Sequence of chain 1.A:
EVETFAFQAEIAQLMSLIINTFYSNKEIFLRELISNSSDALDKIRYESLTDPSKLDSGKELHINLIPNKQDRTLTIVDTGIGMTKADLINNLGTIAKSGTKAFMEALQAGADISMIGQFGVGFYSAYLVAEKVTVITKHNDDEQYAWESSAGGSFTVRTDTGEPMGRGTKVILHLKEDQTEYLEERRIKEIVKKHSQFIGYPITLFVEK

Binding-site contacts:
Ligand atom CL1 contacts residue PHE138 of chain 1.A at 3.7 Å.
Ligand atom C5 contacts residue MET98 of chain 1.A at 3.9 Å (hydrophobic).
Ligand atom C9 contacts residue MET98 of chain 1.A at 3.6 Å (hydrophobic).
Ligand atom N14 contacts residue MET98 of chain 1.A at 3.6 Å.
Ligand atom N11 contacts residue THR184 of chain 1.A at 3.8 Å.
Ligand atom CL1 contacts residue MET98 of chain 1.A at 4.0 Å.
Ligand atom C15 contacts residue GLY97 of chain 1.A at 3.5 Å.
Ligand atom C8 contacts residue MET98 of chain 1.A at 3.3 Å (hydrophobic).
Ligand atom N3 contacts residue THR184 of chain 1.A at 3.5 Å (h-bond).
Ligand atom N11 contacts residue SER52 of chain 1.A at 4.0 Å.
Ligand atom N14 contacts residue ASP102 of chain 1.A at 4.0 Å.
Ligand atom C12 contacts residue MET98 of chain 1.A at 3.5 Å (hydrophobic).
Ligand atom C17 contacts residue ASN51 of chain 1.A at 3.6 Å.
Ligand atom C25 contacts residue GLY135 of chain 1.A at 3.7 Å.
Ligand atom C20 contacts residue PHE138 of chain 1.A at 3.6 Å (hydrophobic).
Ligand atom C6 contacts residue ALA55 of chain 1.A at 3.6 Å (hydrophobic).
Ligand atom N14 contacts residue ILE96 of chain 1.A at 3.7 Å.
Ligand atom N3 contacts residue ALA55 of chain 1.A at 3.4 Å.
Ligand atom S7 contacts residue GLY97 of chain 1.A at 3.4 Å (h-bond).
Ligand atom C19 contacts residue PHE138 of chain 1.A at 3.8 Å (hydrophobic).
Ligand atom C15 contacts residue ASP102 of chain 1.A at 3.1 Å.
Ligand atom C2 contacts residue THR184 of chain 1.A at 4.0 Å.
Ligand atom C12 contacts residue GLY97 of chain 1.A at 3.8 Å.
Ligand atom O13 contacts residue LEU107 of chain 1.A at 3.7 Å.
Ligand atom CL2 contacts residue PHE138 of chain 1.A at 3.8 Å.
Ligand atom O24 contacts residue GLY135 of chain 1.A at 3.6 Å.
Ligand atom C18 contacts residue ASN51 of chain 1.A at 3.8 Å.
Ligand atom C9 contacts residue LEU107 of chain 1.A at 4.0 Å (hydrophobic).
Ligand atom N11 contacts residue ASP93 of chain 1.A at 3.0 Å (salt-bridge).
Ligand atom C8 contacts residue GLY97 of chain 1.A at 4.0 Å.
Ligand atom C31 contacts residue LEU107 of chain 1.A at 4.1 Å (hydrophobic).
Ligand atom C6 contacts residue THR184 of chain 1.A at 4.0 Å.
Ligand atom S7 contacts residue ILE96 of chain 1.A at 3.6 Å.
Ligand atom N14 contacts residue GLY97 of chain 1.A at 2.8 Å (h-bond).
Ligand atom S7 contacts residue ALA55 of chain 1.A at 3.5 Å.
Ligand atom S7 contacts residue MET98 of chain 1.A at 3.8 Å.
Ligand atom C10 contacts residue ASN51 of chain 1.A at 3.8 Å.
Ligand atom N1 contacts residue ASN51 of chain 1.A at 3.7 Å.
Ligand atom C26 contacts residue GLY135 of chain 1.A at 3.1 Å.
Ligand atom C2 contacts residue ASP93 of chain 1.A at 4.1 Å.

This small molecule binds to this protein.
Small molecule (SMILES): CCNC(=O)c1cc2c(-c3cc(OCCN4CCCC4)c(Cl)cc3Cl)nc(N)nc2s1